Sequence of chain 1.D:
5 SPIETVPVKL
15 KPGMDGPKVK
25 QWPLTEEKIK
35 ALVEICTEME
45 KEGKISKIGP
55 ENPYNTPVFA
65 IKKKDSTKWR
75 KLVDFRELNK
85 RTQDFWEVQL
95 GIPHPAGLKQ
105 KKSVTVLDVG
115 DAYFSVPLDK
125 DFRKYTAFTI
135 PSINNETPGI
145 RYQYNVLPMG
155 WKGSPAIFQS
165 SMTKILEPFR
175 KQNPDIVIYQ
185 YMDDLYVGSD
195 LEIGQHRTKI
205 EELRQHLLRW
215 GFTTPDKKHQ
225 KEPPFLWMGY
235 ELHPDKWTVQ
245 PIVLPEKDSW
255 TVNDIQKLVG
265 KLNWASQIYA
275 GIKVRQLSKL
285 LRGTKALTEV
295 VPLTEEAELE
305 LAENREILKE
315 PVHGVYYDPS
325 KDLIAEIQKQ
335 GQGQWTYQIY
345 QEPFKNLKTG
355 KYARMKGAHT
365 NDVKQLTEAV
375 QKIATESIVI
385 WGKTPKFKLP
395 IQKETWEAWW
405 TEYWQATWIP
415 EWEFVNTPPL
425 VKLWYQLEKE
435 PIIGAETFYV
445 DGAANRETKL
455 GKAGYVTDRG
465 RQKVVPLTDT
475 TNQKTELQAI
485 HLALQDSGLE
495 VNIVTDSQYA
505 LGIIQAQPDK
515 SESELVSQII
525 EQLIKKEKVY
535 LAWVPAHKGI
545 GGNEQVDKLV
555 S

This protein binds this small molecule.
Small molecule (SMILES): Nc1nc2c(ncn2[C@H]2C[C@H](O)[C@@H](CO[P](=O)(O)O[P](=O)(O)OP(=O)(O)O)O2)c(=O)[nH]1

Binding-site contacts:
Ligand atom O3G contacts residue ASP115 of chain 1.D at 3.4 Å (salt-bridge).
Ligand atom O3G contacts residue GLY114 of chain 1.D at 3.6 Å.
Ligand atom O1B contacts residue VAL113 of chain 1.D at 3.1 Å (h-bond).
Ligand atom PG contacts residue MG1 of chain 1.L at 3.6 Å.
Ligand atom O1G contacts residue LYS67 of chain 1.D at 3.3 Å (salt-bridge).
Ligand atom O4' contacts residue TYR117 of chain 1.D at 3.7 Å.
Ligand atom C5' contacts residue ASP187 of chain 1.D at 3.2 Å.
Ligand atom O3A contacts residue MG1 of chain 1.L at 3.8 Å.
Ligand atom O2G contacts residue VAL113 of chain 1.D at 3.8 Å.
Ligand atom C2' contacts residue TYR117 of chain 1.D at 3.5 Å (hydrophobic).
Ligand atom N7 contacts residue ARG74 of chain 1.D at 3.6 Å.
Ligand atom C1' contacts residue TYR117 of chain 1.D at 3.5 Å (hydrophobic).
Ligand atom O2G contacts residue MG1 of chain 1.L at 2.5 Å.
Ligand atom O2A contacts residue ARG74 of chain 1.D at 3.2 Å (salt-bridge).
Ligand atom O1B contacts residue ALA116 of chain 1.D at 3.4 Å (h-bond).
Ligand atom O1A contacts residue ASP112 of chain 1.D at 3.0 Å (salt-bridge).
Ligand atom C4' contacts residue TYR117 of chain 1.D at 3.7 Å (hydrophobic).
Ligand atom O1B contacts residue ASP115 of chain 1.D at 3.5 Å (salt-bridge).
Ligand atom O2B contacts residue MET153 of chain 1.D at 3.4 Å.
Ligand atom N2 contacts residue MET153 of chain 1.D at 3.6 Å.
Ligand atom O3B contacts residue ASP115 of chain 1.D at 3.4 Å (salt-bridge).
Ligand atom O3B contacts residue LYS67 of chain 1.D at 3.5 Å (salt-bridge).
Ligand atom O3B contacts residue MG1 of chain 1.L at 3.9 Å.
Ligand atom O1B contacts residue ASP187 of chain 1.D at 2.9 Å (salt-bridge).
Ligand atom O1A contacts residue MG1 of chain 1.L at 2.4 Å.
Ligand atom O3' contacts residue ALA116 of chain 1.D at 3.8 Å.
Ligand atom O2G contacts residue ASP112 of chain 1.D at 3.5 Å (salt-bridge).
Ligand atom O2B contacts residue ALA116 of chain 1.D at 3.7 Å.
Ligand atom O3' contacts residue MET153 of chain 1.D at 3.7 Å.
Ligand atom O1B contacts residue MG1 of chain 1.L at 2.3 Å.
Ligand atom O1A contacts residue ASP187 of chain 1.D at 3.1 Å (salt-bridge).
Ligand atom O2B contacts residue ASP115 of chain 1.D at 3.8 Å.
Ligand atom O3' contacts residue TYR117 of chain 1.D at 3.3 Å.
Ligand atom O3A contacts residue ARG74 of chain 1.D at 3.4 Å (salt-bridge).
Ligand atom C8 contacts residue ARG74 of chain 1.D at 3.6 Å.
Ligand atom PA contacts residue MG1 of chain 1.L at 3.7 Å.
Ligand atom O4' contacts residue MET186 of chain 1.D at 3.7 Å.
Ligand atom PB contacts residue MG1 of chain 1.L at 3.4 Å.
Ligand atom N2 contacts residue GLY154 of chain 1.D at 3.1 Å (h-bond).
Ligand atom C3' contacts residue TYR117 of chain 1.D at 3.8 Å (hydrophobic).